Binding-site contacts:
Ligand atom C6 contacts residue LYS269 of chain 1.A at 3.1 Å.
Ligand atom O7 contacts residue ASN259 of chain 1.A at 4.1 Å.
Ligand atom O5 contacts residue LYS269 of chain 1.A at 2.4 Å (salt-bridge).
Ligand atom C4 contacts residue ASN259 of chain 1.A at 4.2 Å.
Ligand atom C2 contacts residue ASN259 of chain 1.A at 2.2 Å.
Ligand atom O6 contacts residue GLY270 of chain 1.A at 3.7 Å.
Ligand atom O5 contacts residue CYS262 of chain 1.A at 4.2 Å.
Ligand atom C5 contacts residue LYS269 of chain 1.A at 2.8 Å.
Ligand atom C1 contacts residue ASN259 of chain 1.A at 1.4 Å.
Ligand atom C5 contacts residue CYS271 of chain 1.A at 4.3 Å (hydrophobic).
Ligand atom C7 contacts residue THR255 of chain 1.A at 4.5 Å.
Ligand atom N2 contacts residue ASN259 of chain 1.A at 2.6 Å (h-bond).
Ligand atom C7 contacts residue GLN256 of chain 1.A at 4.2 Å.
Ligand atom C1 contacts residue LYS269 of chain 1.A at 3.2 Å.
Ligand atom C8 contacts residue GLN256 of chain 1.A at 3.2 Å.
Ligand atom C8 contacts residue ASN259 of chain 1.A at 3.2 Å.
Ligand atom O7 contacts residue GLN256 of chain 1.A at 4.3 Å.
Ligand atom C1 contacts residue THR261 of chain 1.A at 3.5 Å.
Ligand atom O7 contacts residue THR255 of chain 1.A at 3.4 Å.
Ligand atom O5 contacts residue ASN259 of chain 1.A at 2.4 Å (h-bond).
Ligand atom O5 contacts residue THR261 of chain 1.A at 4.2 Å.
Ligand atom O6 contacts residue LYS269 of chain 1.A at 3.2 Å (salt-bridge).
Ligand atom O6 contacts residue CYS271 of chain 1.A at 3.3 Å.
Ligand atom O5 contacts residue CYS271 of chain 1.A at 4.2 Å.
Ligand atom C7 contacts residue ASN259 of chain 1.A at 3.1 Å.
Ligand atom C3 contacts residue ASN259 of chain 1.A at 3.6 Å.
Ligand atom C4 contacts residue LYS269 of chain 1.A at 4.3 Å.
Ligand atom C5 contacts residue ASN259 of chain 1.A at 3.7 Å.
Ligand atom C6 contacts residue CYS271 of chain 1.A at 3.4 Å (hydrophobic).

This small molecule binds to this protein.
Small molecule (SMILES): CC(=O)N[C@@H]1[C@@H](O)[C@H](O)[C@@H](CO)O[C@H]1O

Sequence of chain 1.A:
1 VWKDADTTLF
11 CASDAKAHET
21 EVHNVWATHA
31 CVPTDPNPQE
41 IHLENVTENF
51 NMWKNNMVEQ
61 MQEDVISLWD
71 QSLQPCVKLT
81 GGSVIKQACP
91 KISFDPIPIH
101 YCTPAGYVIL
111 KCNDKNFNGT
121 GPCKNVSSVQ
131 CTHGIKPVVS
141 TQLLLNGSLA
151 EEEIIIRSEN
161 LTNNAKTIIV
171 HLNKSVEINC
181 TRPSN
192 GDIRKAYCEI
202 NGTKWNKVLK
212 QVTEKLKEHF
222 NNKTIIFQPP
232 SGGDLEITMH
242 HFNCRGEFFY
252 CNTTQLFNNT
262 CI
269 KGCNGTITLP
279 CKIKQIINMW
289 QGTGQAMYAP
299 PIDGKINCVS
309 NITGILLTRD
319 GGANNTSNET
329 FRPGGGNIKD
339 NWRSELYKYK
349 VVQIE